Binding-site contacts:
Ligand atom C05 contacts residue THR140 of chain 2.A at 3.8 Å.
Ligand atom NP3 contacts residue TYR217 of chain 2.A at 3.8 Å.
Ligand atom N15 contacts residue THR140 of chain 2.A at 2.7 Å (h-bond).
Ligand atom C01 contacts residue TYR58 of chain 2.A at 3.7 Å (hydrophobic).
Ligand atom O20 contacts residue LEU135 of chain 2.A at 4.0 Å.
Ligand atom O17 contacts residue SER139 of chain 2.A at 2.9 Å (h-bond).
Ligand atom C04 contacts residue LEU135 of chain 2.A at 3.9 Å (hydrophobic).
Ligand atom O16 contacts residue PRO86 of chain 2.A at 3.6 Å.
Ligand atom NP3 contacts residue PRO86 of chain 2.A at 2.8 Å (h-bond).
Ligand atom O16 contacts residue TYR58 of chain 2.A at 3.5 Å.
Ligand atom O18 contacts residue SER139 of chain 2.A at 3.1 Å (h-bond).
Ligand atom NP3 contacts residue TYR58 of chain 2.A at 4.0 Å.
Ligand atom C03 contacts residue TYR58 of chain 2.A at 3.5 Å (hydrophobic).
Ligand atom O19 contacts residue LEU189 of chain 2.A at 3.5 Å.
Ligand atom C02 contacts residue GLU190 of chain 2.A at 3.5 Å.
Ligand atom NP3 contacts residue THR88 of chain 2.A at 3.0 Å (h-bond).
Ligand atom O20 contacts residue MET193 of chain 2.A at 3.9 Å.
Ligand atom C05 contacts residue GLU190 of chain 2.A at 3.5 Å.
Ligand atom C01 contacts residue ARG93 of chain 2.A at 3.4 Å.
Ligand atom O16 contacts residue LEU87 of chain 2.A at 3.6 Å.
Ligand atom O20 contacts residue GLU190 of chain 2.A at 3.3 Å (salt-bridge).
Ligand atom C02 contacts residue PRO86 of chain 2.A at 4.1 Å (hydrophobic).
Ligand atom C02 contacts residue SER139 of chain 2.A at 3.4 Å.
Ligand atom C02 contacts residue THR88 of chain 2.A at 3.5 Å.
Ligand atom O17 contacts residue TYR58 of chain 2.A at 3.6 Å.
Ligand atom C01 contacts residue SER139 of chain 2.A at 3.4 Å.
Ligand atom NP3 contacts residue GLU190 of chain 2.A at 2.9 Å (salt-bridge).
Ligand atom N15 contacts residue GLU190 of chain 2.A at 3.9 Å.
Ligand atom O18 contacts residue THR140 of chain 2.A at 2.9 Å (h-bond).
Ligand atom O18 contacts residue GLY138 of chain 2.A at 3.5 Å.
Ligand atom O19 contacts residue GLU190 of chain 2.A at 2.8 Å (salt-bridge).
Ligand atom O17 contacts residue ARG93 of chain 2.A at 2.8 Å (salt-bridge).
Ligand atom N14 contacts residue GLU190 of chain 2.A at 3.9 Å.
Ligand atom O17 contacts residue GLY138 of chain 2.A at 3.4 Å.
Ligand atom C04 contacts residue THR140 of chain 2.A at 3.2 Å.
Ligand atom C01 contacts residue THR88 of chain 2.A at 3.7 Å.
Ligand atom N14 contacts residue LEU135 of chain 2.A at 3.5 Å.
Ligand atom C03 contacts residue LEU135 of chain 2.A at 3.9 Å (hydrophobic).
Ligand atom O16 contacts residue THR88 of chain 2.A at 2.9 Å (h-bond).
Ligand atom O16 contacts residue ARG93 of chain 2.A at 2.8 Å (salt-bridge).

Sequence of chain 2.A:
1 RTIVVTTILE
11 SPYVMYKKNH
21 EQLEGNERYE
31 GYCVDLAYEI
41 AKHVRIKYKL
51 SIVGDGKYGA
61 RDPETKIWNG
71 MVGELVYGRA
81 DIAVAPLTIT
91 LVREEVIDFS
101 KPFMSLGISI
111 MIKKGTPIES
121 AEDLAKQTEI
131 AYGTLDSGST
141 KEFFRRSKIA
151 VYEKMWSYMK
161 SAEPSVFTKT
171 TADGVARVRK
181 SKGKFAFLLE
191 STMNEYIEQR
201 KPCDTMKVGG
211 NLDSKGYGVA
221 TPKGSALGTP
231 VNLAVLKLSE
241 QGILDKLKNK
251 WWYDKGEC

A small-molecule ligand and the protein it binds are described below.
Small molecule (SMILES): N[C@@H](Cn1oc(=O)[nH]c1=O)C(=O)O